Binding-site contacts:
Ligand atom C8 contacts residue ASN214 of chain 1.B at 4.4 Å.
Ligand atom C3 contacts residue ASN214 of chain 1.B at 3.8 Å.
Ligand atom O7 contacts residue ASN214 of chain 1.B at 3.7 Å.
Ligand atom C7 contacts residue ASN214 of chain 1.B at 3.5 Å.
Ligand atom C5 contacts residue ASN214 of chain 1.B at 3.7 Å.
Ligand atom N2 contacts residue ASN214 of chain 1.B at 2.9 Å (h-bond).
Ligand atom C1 contacts residue ASN213 of chain 1.B at 4.4 Å.
Ligand atom C2 contacts residue ASN214 of chain 1.B at 2.5 Å.
Ligand atom C1 contacts residue ASN214 of chain 1.B at 1.4 Å.
Ligand atom C4 contacts residue ASN214 of chain 1.B at 4.2 Å.
Ligand atom O5 contacts residue ASN213 of chain 1.B at 4.3 Å.
Ligand atom O5 contacts residue ASN214 of chain 1.B at 2.4 Å (h-bond).

A protein and the small-molecule ligand that binds it are described below.
Small molecule (SMILES): CC(=O)N[C@@H]1[C@@H](O)[C@H](O)[C@@H](CO)O[C@H]1O

Sequence of chain 1.B:
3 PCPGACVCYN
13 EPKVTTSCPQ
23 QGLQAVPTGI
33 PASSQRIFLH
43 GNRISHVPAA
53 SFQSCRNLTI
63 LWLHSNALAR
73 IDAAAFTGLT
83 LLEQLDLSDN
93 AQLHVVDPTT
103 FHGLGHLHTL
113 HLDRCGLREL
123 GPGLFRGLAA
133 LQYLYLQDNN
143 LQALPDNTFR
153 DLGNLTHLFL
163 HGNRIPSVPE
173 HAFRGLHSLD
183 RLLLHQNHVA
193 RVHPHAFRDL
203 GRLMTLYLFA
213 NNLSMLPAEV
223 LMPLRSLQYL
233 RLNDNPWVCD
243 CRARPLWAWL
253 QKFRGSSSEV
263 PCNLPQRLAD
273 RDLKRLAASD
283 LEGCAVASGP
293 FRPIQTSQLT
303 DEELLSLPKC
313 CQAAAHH